Binding-site contacts:
Ligand atom C04 contacts residue LYS53 of chain 1.A at 4.0 Å.
Ligand atom C09 contacts residue ALA33 of chain 1.A at 4.2 Å (hydrophobic).
Ligand atom C01 contacts residue LEU163 of chain 1.A at 4.1 Å (hydrophobic).
Ligand atom C06 contacts residue GLY35 of chain 1.A at 3.7 Å.
Ligand atom C10 contacts residue LEU163 of chain 1.A at 3.8 Å (hydrophobic).
Ligand atom C01 contacts residue LEU81 of chain 1.A at 3.2 Å (hydrophobic).
Ligand atom C04 contacts residue ASP174 of chain 1.A at 3.9 Å.
Ligand atom O17 contacts residue ASP174 of chain 1.A at 3.7 Å.
Ligand atom C08 contacts residue VAL40 of chain 1.A at 4.0 Å (hydrophobic).
Ligand atom N02 contacts residue LEU163 of chain 1.A at 3.8 Å.
Ligand atom C10 contacts residue ALA33 of chain 1.A at 3.7 Å (hydrophobic).
Ligand atom CL1 contacts residue THR101 of chain 1.A at 4.0 Å.
Ligand atom C11 contacts residue GLY107 of chain 1.A at 4.0 Å.
Ligand atom C13 contacts residue VAL40 of chain 1.A at 4.1 Å (hydrophobic).
Ligand atom CL1 contacts residue PHE103 of chain 1.A at 4.1 Å.
Ligand atom CL1 contacts residue ALA102 of chain 1.A at 3.3 Å.
Ligand atom CL1 contacts residue ALA51 of chain 1.A at 3.5 Å.
Ligand atom CL2 contacts residue GLY107 of chain 1.A at 4.0 Å.
Ligand atom CL2 contacts residue HIS104 of chain 1.A at 3.0 Å.
Ligand atom C09 contacts residue LEU163 of chain 1.A at 3.9 Å (hydrophobic).
Ligand atom CL1 contacts residue LEU163 of chain 1.A at 3.6 Å.
Ligand atom C03 contacts residue VAL40 of chain 1.A at 3.8 Å (hydrophobic).
Ligand atom N05 contacts residue ASP174 of chain 1.A at 3.1 Å (salt-bridge).
Ligand atom C06 contacts residue ASN161 of chain 1.A at 3.7 Å.
Ligand atom N02 contacts residue VAL40 of chain 1.A at 3.9 Å.
Ligand atom C14 contacts residue LEU163 of chain 1.A at 3.5 Å (hydrophobic).
Ligand atom C04 contacts residue VAL40 of chain 1.A at 4.0 Å (hydrophobic).
Ligand atom C06 contacts residue ASP174 of chain 1.A at 3.8 Å.
Ligand atom C01 contacts residue THR101 of chain 1.A at 3.6 Å.
Ligand atom CL2 contacts residue LYS32 of chain 1.A at 4.0 Å.
Ligand atom C11 contacts residue LYS32 of chain 1.A at 4.0 Å.
Ligand atom O17 contacts residue LYS53 of chain 1.A at 3.3 Å (salt-bridge).
Ligand atom CL2 contacts residue PHE103 of chain 1.A at 3.7 Å.
Ligand atom C07 contacts residue LYS160 of chain 1.A at 3.8 Å.
Ligand atom C13 contacts residue LEU163 of chain 1.A at 3.3 Å (hydrophobic).
Ligand atom C12 contacts residue LEU163 of chain 1.A at 3.8 Å (hydrophobic).
Ligand atom N05 contacts residue ASN161 of chain 1.A at 4.0 Å.
Ligand atom C07 contacts residue ALA33 of chain 1.A at 4.2 Å (hydrophobic).
Ligand atom C14 contacts residue VAL40 of chain 1.A at 3.8 Å (hydrophobic).
Ligand atom C11 contacts residue LEU163 of chain 1.A at 4.0 Å (hydrophobic).

Sequence of chain 1.A:
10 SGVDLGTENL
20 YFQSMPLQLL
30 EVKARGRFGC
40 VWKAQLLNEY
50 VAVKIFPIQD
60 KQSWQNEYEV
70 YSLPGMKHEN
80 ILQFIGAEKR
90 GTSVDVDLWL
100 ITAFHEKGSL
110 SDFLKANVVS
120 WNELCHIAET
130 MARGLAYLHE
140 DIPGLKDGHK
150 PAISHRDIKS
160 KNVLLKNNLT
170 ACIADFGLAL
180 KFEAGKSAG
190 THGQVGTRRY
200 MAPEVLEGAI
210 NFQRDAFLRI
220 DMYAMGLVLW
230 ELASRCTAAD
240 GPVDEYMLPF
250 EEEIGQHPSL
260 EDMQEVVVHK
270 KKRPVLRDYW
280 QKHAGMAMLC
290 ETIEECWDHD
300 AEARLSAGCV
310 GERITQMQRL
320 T

This small molecule binds to this protein.
Small molecule (SMILES): Cn1c2c(c3ccc(Cl)c(Cl)c31)CCNC2=O